Sequence of chain 1.I:
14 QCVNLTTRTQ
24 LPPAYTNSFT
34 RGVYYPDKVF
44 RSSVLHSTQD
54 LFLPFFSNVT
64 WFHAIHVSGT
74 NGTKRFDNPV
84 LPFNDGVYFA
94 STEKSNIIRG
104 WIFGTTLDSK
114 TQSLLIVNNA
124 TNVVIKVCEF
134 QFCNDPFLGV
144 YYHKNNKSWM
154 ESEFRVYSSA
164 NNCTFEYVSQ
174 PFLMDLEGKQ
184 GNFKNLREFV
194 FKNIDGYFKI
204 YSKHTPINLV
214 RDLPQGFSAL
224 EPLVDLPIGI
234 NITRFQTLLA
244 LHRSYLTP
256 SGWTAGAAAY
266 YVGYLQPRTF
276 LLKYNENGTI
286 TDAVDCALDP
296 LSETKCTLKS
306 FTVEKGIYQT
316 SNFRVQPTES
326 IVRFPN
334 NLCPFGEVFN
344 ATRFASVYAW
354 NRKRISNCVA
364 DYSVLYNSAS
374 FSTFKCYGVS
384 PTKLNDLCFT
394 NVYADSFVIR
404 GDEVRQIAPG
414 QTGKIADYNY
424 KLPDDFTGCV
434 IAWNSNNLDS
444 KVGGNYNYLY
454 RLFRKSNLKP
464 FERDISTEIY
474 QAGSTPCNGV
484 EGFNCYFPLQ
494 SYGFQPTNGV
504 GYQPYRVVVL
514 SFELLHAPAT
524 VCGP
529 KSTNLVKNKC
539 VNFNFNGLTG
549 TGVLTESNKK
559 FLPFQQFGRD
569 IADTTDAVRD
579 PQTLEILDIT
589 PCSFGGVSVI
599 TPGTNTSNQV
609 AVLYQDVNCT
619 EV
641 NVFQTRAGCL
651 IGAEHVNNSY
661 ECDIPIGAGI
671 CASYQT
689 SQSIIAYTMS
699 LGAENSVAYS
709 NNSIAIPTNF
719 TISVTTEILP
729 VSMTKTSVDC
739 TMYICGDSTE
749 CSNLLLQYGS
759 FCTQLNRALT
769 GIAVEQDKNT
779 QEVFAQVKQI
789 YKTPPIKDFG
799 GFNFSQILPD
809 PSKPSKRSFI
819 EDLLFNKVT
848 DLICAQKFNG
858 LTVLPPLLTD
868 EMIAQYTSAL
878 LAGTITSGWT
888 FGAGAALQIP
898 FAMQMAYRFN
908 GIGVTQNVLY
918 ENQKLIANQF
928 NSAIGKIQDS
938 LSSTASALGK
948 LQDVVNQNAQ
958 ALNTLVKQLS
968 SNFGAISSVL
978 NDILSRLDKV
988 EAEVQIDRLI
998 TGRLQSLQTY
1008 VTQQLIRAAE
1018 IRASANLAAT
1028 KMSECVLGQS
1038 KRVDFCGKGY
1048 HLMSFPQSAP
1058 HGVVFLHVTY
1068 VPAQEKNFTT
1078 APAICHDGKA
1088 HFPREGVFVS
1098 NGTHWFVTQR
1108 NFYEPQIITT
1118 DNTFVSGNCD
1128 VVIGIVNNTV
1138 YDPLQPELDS

Binding-site contacts:
Ligand atom C7 contacts residue ASN709 of chain 1.G at 3.1 Å.
Ligand atom O7 contacts residue ILE1130 of chain 1.G at 4.3 Å.
Ligand atom C5 contacts residue ASN709 of chain 1.G at 3.6 Å.
Ligand atom O7 contacts residue ASN709 of chain 1.G at 3.0 Å (h-bond).
Ligand atom C1 contacts residue ASN709 of chain 1.G at 1.4 Å.
Ligand atom O5 contacts residue ASP796 of chain 1.I at 3.8 Å.
Ligand atom C8 contacts residue ASN709 of chain 1.G at 4.3 Å.
Ligand atom C8 contacts residue GLY1131 of chain 1.G at 3.4 Å.
Ligand atom C3 contacts residue ASN709 of chain 1.G at 3.8 Å.
Ligand atom C8 contacts residue ILE1130 of chain 1.G at 4.1 Å (hydrophobic).
Ligand atom C2 contacts residue ASN709 of chain 1.G at 2.4 Å.
Ligand atom C4 contacts residue ASN709 of chain 1.G at 4.2 Å.
Ligand atom N2 contacts residue ASN709 of chain 1.G at 2.9 Å (h-bond).
Ligand atom O5 contacts residue ASN709 of chain 1.G at 2.3 Å (h-bond).

Sequence of chain 1.G:
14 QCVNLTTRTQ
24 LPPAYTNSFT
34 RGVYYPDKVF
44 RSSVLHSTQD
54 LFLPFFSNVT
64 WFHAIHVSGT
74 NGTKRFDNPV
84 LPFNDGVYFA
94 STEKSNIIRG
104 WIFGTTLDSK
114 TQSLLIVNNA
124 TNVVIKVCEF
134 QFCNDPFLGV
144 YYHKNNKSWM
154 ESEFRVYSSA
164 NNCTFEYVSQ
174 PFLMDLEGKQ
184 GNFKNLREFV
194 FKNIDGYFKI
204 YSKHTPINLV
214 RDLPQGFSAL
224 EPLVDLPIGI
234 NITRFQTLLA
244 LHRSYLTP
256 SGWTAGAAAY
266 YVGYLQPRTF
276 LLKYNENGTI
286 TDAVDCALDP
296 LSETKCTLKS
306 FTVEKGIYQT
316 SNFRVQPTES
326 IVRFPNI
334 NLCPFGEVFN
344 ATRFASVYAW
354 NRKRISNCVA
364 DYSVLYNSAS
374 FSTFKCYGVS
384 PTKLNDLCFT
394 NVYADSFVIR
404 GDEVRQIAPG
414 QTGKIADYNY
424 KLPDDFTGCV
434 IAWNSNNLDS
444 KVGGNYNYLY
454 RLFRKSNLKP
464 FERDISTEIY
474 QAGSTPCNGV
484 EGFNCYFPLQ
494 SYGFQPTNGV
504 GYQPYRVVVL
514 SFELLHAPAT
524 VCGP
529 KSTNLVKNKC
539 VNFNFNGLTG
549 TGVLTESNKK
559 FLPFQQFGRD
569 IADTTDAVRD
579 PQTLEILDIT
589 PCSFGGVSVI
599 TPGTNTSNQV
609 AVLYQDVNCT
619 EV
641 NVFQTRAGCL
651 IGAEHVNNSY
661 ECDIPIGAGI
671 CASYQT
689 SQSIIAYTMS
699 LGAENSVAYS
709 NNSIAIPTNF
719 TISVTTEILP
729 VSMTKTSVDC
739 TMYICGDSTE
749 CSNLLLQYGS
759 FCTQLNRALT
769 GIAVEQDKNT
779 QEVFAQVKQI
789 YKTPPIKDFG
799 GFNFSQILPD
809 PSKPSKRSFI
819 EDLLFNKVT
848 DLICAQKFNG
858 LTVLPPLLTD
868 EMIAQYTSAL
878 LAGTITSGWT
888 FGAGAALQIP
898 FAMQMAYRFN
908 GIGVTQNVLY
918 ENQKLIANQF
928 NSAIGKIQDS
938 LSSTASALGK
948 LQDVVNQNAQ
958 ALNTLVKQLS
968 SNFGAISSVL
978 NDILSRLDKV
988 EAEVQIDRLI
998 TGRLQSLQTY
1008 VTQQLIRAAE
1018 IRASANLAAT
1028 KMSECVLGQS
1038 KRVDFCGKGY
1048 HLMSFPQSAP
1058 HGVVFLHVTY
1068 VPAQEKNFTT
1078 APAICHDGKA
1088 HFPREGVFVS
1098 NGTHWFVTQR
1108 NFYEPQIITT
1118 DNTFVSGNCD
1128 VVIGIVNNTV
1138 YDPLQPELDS

A protein and the small-molecule ligand that binds it are described below.
Small molecule (SMILES): CC(=O)N[C@@H]1[C@@H](O)[C@H](O)[C@@H](CO)O[C@H]1O